Sequence of chain 1.DA:
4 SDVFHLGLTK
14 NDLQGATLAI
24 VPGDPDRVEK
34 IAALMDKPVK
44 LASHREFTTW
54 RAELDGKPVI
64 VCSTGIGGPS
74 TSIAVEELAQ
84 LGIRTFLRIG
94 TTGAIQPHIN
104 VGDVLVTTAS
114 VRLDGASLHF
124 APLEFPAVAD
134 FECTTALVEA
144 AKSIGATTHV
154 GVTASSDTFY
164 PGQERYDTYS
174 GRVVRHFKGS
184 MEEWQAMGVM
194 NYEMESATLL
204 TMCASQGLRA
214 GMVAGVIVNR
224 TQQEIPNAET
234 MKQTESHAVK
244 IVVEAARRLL

Binding-site contacts:
Ligand atom O5' contacts residue PHE162 of chain 1.CA at 3.9 Å.
Ligand atom N3 contacts residue ARG168 of chain 1.CA at 4.0 Å.
Ligand atom N3 contacts residue TYR195 of chain 1.CA at 3.8 Å.
Ligand atom C2' contacts residue MET197 of chain 1.CA at 3.7 Å (hydrophobic).
Ligand atom O2 contacts residue GLU196 of chain 1.CA at 3.5 Å.
Ligand atom C5' contacts residue HIS8 of chain 1.DA at 3.2 Å.
Ligand atom C5 contacts residue GLY96 of chain 1.CA at 3.6 Å.
Ligand atom C6 contacts residue THR94 of chain 1.CA at 3.7 Å.
Ligand atom C4' contacts residue PO41 of chain 1.HD at 3.5 Å.
Ligand atom O4 contacts residue ARG168 of chain 1.CA at 3.0 Å (salt-bridge).
Ligand atom O2 contacts residue TYR195 of chain 1.CA at 3.9 Å.
Ligand atom C3' contacts residue GLU198 of chain 1.CA at 3.7 Å.
Ligand atom C1' contacts residue THR94 of chain 1.CA at 3.7 Å.
Ligand atom C2 contacts residue PHE162 of chain 1.CA at 4.0 Å (hydrophobic).
Ligand atom C3' contacts residue PO41 of chain 1.HD at 3.8 Å.
Ligand atom C4 contacts residue GLY96 of chain 1.CA at 3.6 Å.
Ligand atom C4' contacts residue ARG48 of chain 1.DA at 3.9 Å.
Ligand atom O4 contacts residue GLY96 of chain 1.CA at 3.6 Å.
Ligand atom O5' contacts residue HIS8 of chain 1.DA at 2.6 Å (h-bond).
Ligand atom C5' contacts residue ILE69 of chain 1.CA at 4.0 Å (hydrophobic).
Ligand atom C2 contacts residue TYR195 of chain 1.CA at 3.9 Å (hydrophobic).
Ligand atom N3 contacts residue GLN166 of chain 1.CA at 3.0 Å (h-bond).
Ligand atom C2' contacts residue GLU198 of chain 1.CA at 3.6 Å.
Ligand atom O4 contacts residue VAL221 of chain 1.CA at 4.0 Å.
Ligand atom O3' contacts residue PO41 of chain 1.HD at 3.1 Å (h-bond).
Ligand atom O4' contacts residue PO41 of chain 1.HD at 3.3 Å (h-bond).
Ligand atom C2' contacts residue PO41 of chain 1.HD at 3.7 Å.
Ligand atom O3' contacts residue ILE69 of chain 1.CA at 3.8 Å.
Ligand atom C4 contacts residue GLN166 of chain 1.CA at 3.9 Å.
Ligand atom N1 contacts residue THR94 of chain 1.CA at 3.9 Å.
Ligand atom C2 contacts residue GLN166 of chain 1.CA at 3.7 Å.
Ligand atom O2 contacts residue MET197 of chain 1.CA at 3.5 Å.
Ligand atom C5 contacts residue THR95 of chain 1.CA at 3.9 Å.
Ligand atom O2 contacts residue GLN166 of chain 1.CA at 2.9 Å (h-bond).
Ligand atom O4 contacts residue GLN166 of chain 1.CA at 3.9 Å.
Ligand atom C3' contacts residue MET197 of chain 1.CA at 3.7 Å (hydrophobic).
Ligand atom C4 contacts residue ARG168 of chain 1.CA at 3.8 Å.
Ligand atom O4' contacts residue THR94 of chain 1.CA at 3.9 Å.
Ligand atom N3 contacts residue PHE162 of chain 1.CA at 3.9 Å.
Ligand atom O3' contacts residue GLU198 of chain 1.CA at 2.6 Å (salt-bridge).

Sequence of chain 1.CA:
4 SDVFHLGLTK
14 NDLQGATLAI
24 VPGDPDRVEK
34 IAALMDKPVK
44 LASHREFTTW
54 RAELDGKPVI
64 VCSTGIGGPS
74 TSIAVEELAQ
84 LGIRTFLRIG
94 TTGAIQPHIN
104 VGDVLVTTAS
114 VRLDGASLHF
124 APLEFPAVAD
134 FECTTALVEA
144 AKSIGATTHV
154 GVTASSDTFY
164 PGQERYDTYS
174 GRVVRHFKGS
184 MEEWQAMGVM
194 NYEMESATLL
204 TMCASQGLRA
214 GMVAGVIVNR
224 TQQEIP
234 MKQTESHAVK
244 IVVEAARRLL

A protein and the small-molecule ligand that binds it are described below.
Small molecule (SMILES): O=c1ccn([C@H]2C[C@H](O)[C@@H](CO)O2)c(=O)[nH]1